This protein binds this small molecule.
Small molecule (SMILES): CC(C)CCC[C@@H](C)[C@H]1CC[C@H]2[C@@H]3CC=C4C[C@@H](OC(=O)CCC(=O)O)CC[C@]4(C)[C@H]3CC[C@]12C

Sequence of chain 1.A:
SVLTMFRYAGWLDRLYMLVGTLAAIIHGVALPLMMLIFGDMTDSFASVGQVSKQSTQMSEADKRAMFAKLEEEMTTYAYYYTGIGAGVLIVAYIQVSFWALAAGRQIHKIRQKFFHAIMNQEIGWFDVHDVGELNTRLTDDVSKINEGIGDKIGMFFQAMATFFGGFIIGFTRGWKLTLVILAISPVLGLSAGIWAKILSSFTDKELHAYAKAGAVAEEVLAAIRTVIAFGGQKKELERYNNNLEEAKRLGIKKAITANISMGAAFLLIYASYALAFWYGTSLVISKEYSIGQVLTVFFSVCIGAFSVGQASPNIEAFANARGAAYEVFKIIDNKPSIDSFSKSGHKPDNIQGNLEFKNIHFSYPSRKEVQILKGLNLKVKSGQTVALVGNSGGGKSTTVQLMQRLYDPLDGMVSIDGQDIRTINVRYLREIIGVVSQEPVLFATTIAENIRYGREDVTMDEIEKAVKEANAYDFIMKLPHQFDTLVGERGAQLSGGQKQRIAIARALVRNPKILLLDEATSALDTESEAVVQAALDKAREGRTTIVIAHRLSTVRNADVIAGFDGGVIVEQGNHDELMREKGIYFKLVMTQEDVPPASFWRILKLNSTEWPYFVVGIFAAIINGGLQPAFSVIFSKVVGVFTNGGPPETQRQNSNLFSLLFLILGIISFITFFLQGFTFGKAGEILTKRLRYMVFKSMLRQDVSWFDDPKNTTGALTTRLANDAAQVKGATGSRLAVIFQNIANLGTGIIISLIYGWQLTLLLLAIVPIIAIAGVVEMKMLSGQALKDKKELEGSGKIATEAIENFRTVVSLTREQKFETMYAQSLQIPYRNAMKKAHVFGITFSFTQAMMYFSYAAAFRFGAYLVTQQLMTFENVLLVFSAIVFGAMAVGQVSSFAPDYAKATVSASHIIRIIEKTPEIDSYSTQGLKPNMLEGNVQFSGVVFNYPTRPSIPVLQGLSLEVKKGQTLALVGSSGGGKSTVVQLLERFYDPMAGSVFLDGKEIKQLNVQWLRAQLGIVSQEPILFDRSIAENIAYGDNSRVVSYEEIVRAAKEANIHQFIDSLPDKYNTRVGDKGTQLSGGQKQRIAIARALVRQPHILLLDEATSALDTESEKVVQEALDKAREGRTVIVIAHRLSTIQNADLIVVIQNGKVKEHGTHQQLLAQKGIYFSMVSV

Binding-site contacts:
Ligand atom CBC contacts residue ARG954 of chain 1.A at 4.3 Å.
Ligand atom CAM contacts residue THR108 of chain 1.A at 3.3 Å.
Ligand atom CAR contacts residue TYR112 of chain 1.A at 4.1 Å (hydrophobic).
Ligand atom OAF contacts residue ARG954 of chain 1.A at 3.2 Å (salt-bridge).
Ligand atom CAL contacts residue THR108 of chain 1.A at 3.9 Å.
Ligand atom CAK contacts residue PHE947 of chain 1.A at 4.4 Å (hydrophobic).
Ligand atom OAG contacts residue TYR112 of chain 1.A at 4.1 Å.
Ligand atom CAK contacts residue ALA951 of chain 1.A at 4.3 Å (hydrophobic).
Ligand atom CAV contacts residue ALA111 of chain 1.A at 4.1 Å (hydrophobic).
Ligand atom CAQ contacts residue Y011 of chain 1.J at 3.7 Å.
Ligand atom CAL contacts residue TYR112 of chain 1.A at 3.7 Å (hydrophobic).
Ligand atom CAM contacts residue TYR112 of chain 1.A at 3.6 Å (hydrophobic).
Ligand atom CBD contacts residue THR115 of chain 1.A at 3.8 Å.
Ligand atom CAV contacts residue ARG954 of chain 1.A at 4.5 Å.
Ligand atom OAG contacts residue ARG954 of chain 1.A at 3.8 Å.
Ligand atom CAE contacts residue PHE947 of chain 1.A at 4.1 Å (hydrophobic).
Ligand atom CAD contacts residue THR115 of chain 1.A at 3.5 Å.
Ligand atom CAP contacts residue Y011 of chain 1.J at 3.4 Å.
Ligand atom CAQ contacts residue PHE947 of chain 1.A at 3.6 Å (hydrophobic).
Ligand atom OAW contacts residue ARG954 of chain 1.A at 3.6 Å.
Ligand atom CBH contacts residue THR115 of chain 1.A at 4.3 Å.
Ligand atom OAF contacts residue THR108 of chain 1.A at 3.0 Å.
Ligand atom CAX contacts residue THR108 of chain 1.A at 3.3 Å.
Ligand atom OAH contacts residue THR108 of chain 1.A at 3.4 Å (h-bond).
Ligand atom CBC contacts residue TYR112 of chain 1.A at 4.1 Å (hydrophobic).
Ligand atom CAV contacts residue TYR112 of chain 1.A at 4.4 Å (hydrophobic).
Ligand atom OAW contacts residue TYR112 of chain 1.A at 3.1 Å.
Ligand atom CAL contacts residue ARG954 of chain 1.A at 3.9 Å.
Ligand atom CAI contacts residue ALA951 of chain 1.A at 4.4 Å (hydrophobic).
Ligand atom CAY contacts residue ARG954 of chain 1.A at 3.3 Å.
Ligand atom CAP contacts residue PHE947 of chain 1.A at 3.8 Å (hydrophobic).
Ligand atom CAI contacts residue ALA950 of chain 1.A at 4.3 Å (hydrophobic).
Ligand atom CAX contacts residue ARG954 of chain 1.A at 4.0 Å.
Ligand atom CAY contacts residue TYR112 of chain 1.A at 3.6 Å (hydrophobic).
Ligand atom CAK contacts residue THR115 of chain 1.A at 4.1 Å.
Ligand atom CAZ contacts residue THR115 of chain 1.A at 4.1 Å.
Ligand atom CAM contacts residue ARG954 of chain 1.A at 3.0 Å.
Ligand atom OAF contacts residue GLU104 of chain 1.A at 4.4 Å.
Ligand atom CAK contacts residue ALA950 of chain 1.A at 4.3 Å (hydrophobic).
Ligand atom CAI contacts residue THR115 of chain 1.A at 4.2 Å.